Binding-site contacts:
Ligand atom O5 contacts residue GLU388 of chain 1.A at 4.4 Å.
Ligand atom C1 contacts residue ASN444 of chain 1.A at 4.2 Å.
Ligand atom C7 contacts residue ASN389 of chain 1.A at 4.0 Å.
Ligand atom O7 contacts residue GLU388 of chain 1.A at 3.4 Å (salt-bridge).
Ligand atom C3 contacts residue ASN420 of chain 1.A at 3.8 Å.
Ligand atom C2 contacts residue ASN420 of chain 1.A at 2.5 Å.
Ligand atom C4 contacts residue ASN420 of chain 1.A at 4.3 Å.
Ligand atom O7 contacts residue ASN389 of chain 1.A at 2.8 Å (h-bond).
Ligand atom O7 contacts residue ASN420 of chain 1.A at 4.3 Å.
Ligand atom C1 contacts residue ASN420 of chain 1.A at 1.4 Å.
Ligand atom C7 contacts residue GLU388 of chain 1.A at 3.7 Å.
Ligand atom N2 contacts residue GLU388 of chain 1.A at 4.0 Å.
Ligand atom N2 contacts residue ASN420 of chain 1.A at 2.9 Å (h-bond).
Ligand atom O5 contacts residue ASN420 of chain 1.A at 2.4 Å (h-bond).
Ligand atom C8 contacts residue GLU388 of chain 1.A at 3.5 Å.
Ligand atom C1 contacts residue GLU388 of chain 1.A at 3.9 Å.
Ligand atom O5 contacts residue ASN444 of chain 1.A at 4.2 Å.
Ligand atom C5 contacts residue ASN420 of chain 1.A at 3.7 Å.
Ligand atom C7 contacts residue ASN420 of chain 1.A at 3.8 Å.
Ligand atom C2 contacts residue GLU388 of chain 1.A at 3.8 Å.

Sequence of chain 1.A:
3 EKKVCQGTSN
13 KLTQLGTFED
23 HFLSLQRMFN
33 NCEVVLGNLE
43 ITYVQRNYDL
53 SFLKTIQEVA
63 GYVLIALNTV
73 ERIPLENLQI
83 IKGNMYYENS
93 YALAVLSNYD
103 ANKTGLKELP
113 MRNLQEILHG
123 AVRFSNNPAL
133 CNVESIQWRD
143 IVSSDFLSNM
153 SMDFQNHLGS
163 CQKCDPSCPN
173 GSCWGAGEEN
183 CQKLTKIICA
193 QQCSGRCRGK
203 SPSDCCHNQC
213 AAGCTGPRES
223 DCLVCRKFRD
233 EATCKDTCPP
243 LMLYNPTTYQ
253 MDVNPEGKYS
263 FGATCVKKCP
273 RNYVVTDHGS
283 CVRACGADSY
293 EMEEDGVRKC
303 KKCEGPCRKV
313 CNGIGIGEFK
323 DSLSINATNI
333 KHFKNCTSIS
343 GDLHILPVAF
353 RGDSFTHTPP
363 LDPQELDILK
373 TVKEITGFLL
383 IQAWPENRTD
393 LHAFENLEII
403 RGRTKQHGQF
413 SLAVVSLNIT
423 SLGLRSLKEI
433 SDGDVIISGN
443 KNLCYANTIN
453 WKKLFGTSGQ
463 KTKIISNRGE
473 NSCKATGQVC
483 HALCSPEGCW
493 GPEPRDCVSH

This small molecule binds to this protein.
Small molecule (SMILES): CC(=O)N[C@@H]1[C@@H](O)[C@H](O)[C@@H](CO)O[C@H]1O